This protein binds this small molecule.
Small molecule (SMILES): O=C(O)c1ccccc1-c1c2ccc(=O)cc-2oc2cc(O)ccc12

Sequence of chain 1.A:
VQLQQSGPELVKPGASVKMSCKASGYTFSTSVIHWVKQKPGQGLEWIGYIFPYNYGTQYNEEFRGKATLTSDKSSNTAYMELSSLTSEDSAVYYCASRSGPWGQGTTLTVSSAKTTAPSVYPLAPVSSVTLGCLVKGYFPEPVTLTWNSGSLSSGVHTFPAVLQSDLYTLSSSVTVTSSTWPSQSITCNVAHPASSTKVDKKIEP

Sequence of chain 1.B:
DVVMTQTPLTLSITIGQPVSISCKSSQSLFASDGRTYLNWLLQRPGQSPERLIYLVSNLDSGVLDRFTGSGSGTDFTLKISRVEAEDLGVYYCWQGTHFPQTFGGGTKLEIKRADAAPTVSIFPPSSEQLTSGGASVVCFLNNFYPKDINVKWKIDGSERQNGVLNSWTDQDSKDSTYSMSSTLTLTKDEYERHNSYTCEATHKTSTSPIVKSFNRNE

Binding-site contacts:
Ligand atom C13 contacts residue ARG51 of chain 1.B at 3.5 Å.
Ligand atom C1 contacts residue ARG98 of chain 1.A at 3.8 Å.
Ligand atom C17 contacts residue ASN39 of chain 1.B at 3.6 Å.
Ligand atom C16 contacts residue ASN39 of chain 1.B at 3.3 Å.
Ligand atom C9 contacts residue ARG98 of chain 1.A at 3.8 Å.
Ligand atom C13 contacts residue ARG98 of chain 1.A at 3.4 Å.
Ligand atom C7 contacts residue GLY96 of chain 1.B at 3.7 Å.
Ligand atom C16 contacts residue TYR37 of chain 1.B at 3.8 Å (hydrophobic).
Ligand atom O5 contacts residue GLN101 of chain 1.B at 2.9 Å (h-bond).
Ligand atom O5 contacts residue HIS34 of chain 1.A at 3.1 Å.
Ligand atom C8 contacts residue TYR37 of chain 1.B at 3.4 Å (hydrophobic).
Ligand atom C16 contacts residue TRP94 of chain 1.B at 3.8 Å (hydrophobic).
Ligand atom C7 contacts residue ARG98 of chain 1.A at 3.8 Å.
Ligand atom C3 contacts residue ARG98 of chain 1.A at 3.6 Å.
Ligand atom C17 contacts residue GLY96 of chain 1.B at 3.4 Å.
Ligand atom C20 contacts residue HIS34 of chain 1.A at 3.1 Å.
Ligand atom C5 contacts residue ARG98 of chain 1.A at 3.6 Å.
Ligand atom C7 contacts residue TYR37 of chain 1.B at 3.6 Å (hydrophobic).
Ligand atom C6 contacts residue ARG98 of chain 1.A at 3.7 Å.
Ligand atom C2 contacts residue ARG98 of chain 1.A at 3.7 Å.
Ligand atom O4 contacts residue HIS34 of chain 1.A at 2.7 Å (h-bond).
Ligand atom C10 contacts residue TYR37 of chain 1.B at 3.8 Å (hydrophobic).
Ligand atom O3 contacts residue TYR37 of chain 1.B at 3.7 Å.
Ligand atom C17 contacts residue TRP94 of chain 1.B at 3.6 Å (hydrophobic).
Ligand atom C18 contacts residue TRP94 of chain 1.B at 3.6 Å (hydrophobic).
Ligand atom O5 contacts residue ARG98 of chain 1.A at 3.0 Å (salt-bridge).
Ligand atom C4 contacts residue TYR37 of chain 1.B at 3.5 Å (hydrophobic).
Ligand atom C4 contacts residue ARG98 of chain 1.A at 3.5 Å.
Ligand atom C6 contacts residue TYR37 of chain 1.B at 3.5 Å (hydrophobic).
Ligand atom O4 contacts residue ARG98 of chain 1.A at 3.0 Å (salt-bridge).
Ligand atom C20 contacts residue ARG98 of chain 1.A at 3.5 Å.
Ligand atom C17 contacts residue GLN95 of chain 1.B at 3.7 Å.
Ligand atom C15 contacts residue TYR37 of chain 1.B at 3.7 Å (hydrophobic).
Ligand atom C18 contacts residue GLY96 of chain 1.B at 3.8 Å.
Ligand atom O2 contacts residue ARG98 of chain 1.A at 3.6 Å (salt-bridge).
Ligand atom C5 contacts residue TYR37 of chain 1.B at 3.5 Å (hydrophobic).
Ligand atom C18 contacts residue GLN101 of chain 1.B at 3.4 Å.
Ligand atom C15 contacts residue ASN39 of chain 1.B at 3.5 Å.
Ligand atom C16 contacts residue GLY96 of chain 1.B at 3.7 Å.
Ligand atom C9 contacts residue TYR37 of chain 1.B at 3.4 Å (hydrophobic).